Binding-site contacts:
Ligand atom OP1 contacts residue ALA101 of chain 1.E at 3.3 Å (h-bond).
Ligand atom OP1 contacts residue TRP99 of chain 1.E at 2.9 Å (h-bond).
Ligand atom OP2 contacts residue LYS104 of chain 1.E at 3.0 Å (salt-bridge).
Ligand atom C5' contacts residue ASP247 of chain 1.E at 3.7 Å.
Ligand atom OP1 contacts residue CA1 of chain 1.EA at 2.3 Å.
Ligand atom O3' contacts residue PHE263 of chain 1.E at 3.8 Å.
Ligand atom OP2 contacts residue LYS104 of chain 1.E at 3.8 Å.
Ligand atom O5' contacts residue GLY102 of chain 1.E at 3.5 Å.
Ligand atom OP1 contacts residue GLY102 of chain 1.E at 2.8 Å (h-bond).
Ligand atom OP1 contacts residue GLY100 of chain 1.E at 2.7 Å (h-bond).
Ligand atom OP2 contacts residue ALA101 of chain 1.E at 3.7 Å.
Ligand atom OP1 contacts residue LYS104 of chain 1.E at 3.7 Å.
Ligand atom C4' contacts residue GLY100 of chain 1.E at 3.5 Å.
Ligand atom C3' contacts residue LYS104 of chain 1.E at 3.7 Å.
Ligand atom C5' contacts residue GLY100 of chain 1.E at 3.5 Å.
Ligand atom O3' contacts residue ALA101 of chain 1.E at 3.8 Å.
Ligand atom C2' contacts residue 1RY1 of chain 1.AA at 3.5 Å.
Ligand atom O3' contacts residue GLY100 of chain 1.E at 3.4 Å.
Ligand atom P contacts residue TRP99 of chain 1.E at 3.7 Å.
Ligand atom N4 contacts residue 1RY1 of chain 1.AA at 3.5 Å (h-bond).
Ligand atom OP1 contacts residue TRP99 of chain 1.E at 3.7 Å.
Ligand atom P contacts residue GLY102 of chain 1.E at 3.6 Å.
Ligand atom O3' contacts residue LYS104 of chain 1.E at 3.8 Å.
Ligand atom OP1 contacts residue ILE98 of chain 1.E at 3.6 Å (h-bond).
Ligand atom P contacts residue LYS104 of chain 1.E at 3.7 Å.
Ligand atom C5 contacts residue 1RY1 of chain 1.AA at 3.2 Å.
Ligand atom OP1 contacts residue ARG245 of chain 1.E at 2.8 Å (salt-bridge).
Ligand atom OP2 contacts residue THR103 of chain 1.E at 3.5 Å (h-bond).
Ligand atom O2 contacts residue TYR262 of chain 1.E at 3.0 Å (h-bond).
Ligand atom C4' contacts residue TRP99 of chain 1.E at 3.5 Å (hydrophobic).
Ligand atom P contacts residue CA1 of chain 1.EA at 3.4 Å.
Ligand atom OP2 contacts residue CA1 of chain 1.EA at 3.5 Å.
Ligand atom O5' contacts residue LYS104 of chain 1.E at 3.7 Å.
Ligand atom OP1 contacts residue THR105 of chain 1.E at 2.6 Å (h-bond).
Ligand atom O3' contacts residue LYS229 of chain 1.E at 3.0 Å (salt-bridge).
Ligand atom OP2 contacts residue GLY102 of chain 1.E at 3.7 Å.
Ligand atom C5' contacts residue ARG245 of chain 1.E at 3.7 Å.
Ligand atom O3' contacts residue TRP99 of chain 1.E at 3.4 Å.
Ligand atom C6 contacts residue 1RY1 of chain 1.AA at 3.5 Å.
Ligand atom C4 contacts residue 1RY1 of chain 1.AA at 3.3 Å.

A protein and the small-molecule ligand that binds it are described below.
Small molecule (SMILES): Cc1cn([C@H]2C[C@H](O[P](=O)(O)OC[C@H]3O[C@@H](n4cnc5c(N)ncnc54)C[C@@H]3O[P](=O)(O)OC[C@H]3O[C@@H](n4ccc(N)nc4=O)C[C@@H]3O)[C@@H](CO[P](=O)(O)O[C@H]3C[C@H](n4cnc5c(=O)nc(N)[nH]c54)O[C@@H]3CO[P](=O)(O)O[C@H]3C[C@H](n4cnc5c(N)ncnc54)O[C@@H]3CO[P](=O)(O)O[C@H]3C[C@H](n4ccc(N)nc4=O)O[C@@H]3CO)O2)c(=O)[nH]c1=O

Sequence of chain 1.E:
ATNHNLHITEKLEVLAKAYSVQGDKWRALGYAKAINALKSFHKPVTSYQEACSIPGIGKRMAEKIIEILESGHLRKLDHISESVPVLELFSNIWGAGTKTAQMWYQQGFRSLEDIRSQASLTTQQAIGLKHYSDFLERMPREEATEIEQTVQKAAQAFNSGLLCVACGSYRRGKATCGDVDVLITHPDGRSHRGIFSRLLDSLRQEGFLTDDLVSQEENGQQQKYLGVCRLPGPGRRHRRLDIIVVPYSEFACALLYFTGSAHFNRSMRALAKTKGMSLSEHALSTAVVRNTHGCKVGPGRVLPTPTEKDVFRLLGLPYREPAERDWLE